Sequence of chain 1.A:
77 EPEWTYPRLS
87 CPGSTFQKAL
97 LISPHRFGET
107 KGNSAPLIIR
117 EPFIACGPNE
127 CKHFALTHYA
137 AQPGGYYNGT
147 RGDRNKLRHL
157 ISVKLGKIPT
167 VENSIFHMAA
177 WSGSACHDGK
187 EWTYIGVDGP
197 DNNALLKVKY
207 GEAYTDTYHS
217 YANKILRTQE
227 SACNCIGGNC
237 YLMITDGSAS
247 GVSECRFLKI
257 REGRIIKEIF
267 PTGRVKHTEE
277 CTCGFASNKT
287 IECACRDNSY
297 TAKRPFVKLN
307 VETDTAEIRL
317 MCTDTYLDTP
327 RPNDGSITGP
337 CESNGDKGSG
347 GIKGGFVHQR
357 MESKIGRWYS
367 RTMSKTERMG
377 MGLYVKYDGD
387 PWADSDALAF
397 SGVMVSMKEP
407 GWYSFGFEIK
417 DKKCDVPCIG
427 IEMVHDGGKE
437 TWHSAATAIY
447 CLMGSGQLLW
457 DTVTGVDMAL

A protein and the small-molecule ligand that binds it are described below.
Small molecule (SMILES): CC(=O)N[C@H]1[C@H](O[C@H]2[C@H](O)[C@@H](NC(C)=O)CO[C@@H]2CO)O[C@H](CO)[C@@H](O[C@@H]2O[C@H](CO[C@H]3O[C@H](CO)[C@@H](O)[C@H](O)[C@@H]3O)[C@@H](O)[C@H](O[C@H]3O[C@H](CO)[C@@H](O)[C@H](O)[C@@H]3O)[C@@H]2O)[C@@H]1O

Binding-site contacts:
Ligand atom O5 contacts residue ASN284 of chain 1.A at 2.4 Å (h-bond).
Ligand atom N2 contacts residue ARG84 of chain 1.A at 4.3 Å.
Ligand atom C1 contacts residue NAG1 of chain 1.F at 3.6 Å.
Ligand atom C1 contacts residue ASN284 of chain 1.A at 1.4 Å.
Ligand atom C7 contacts residue ASN284 of chain 1.A at 3.3 Å.
Ligand atom C4 contacts residue ASN284 of chain 1.A at 4.2 Å.
Ligand atom N2 contacts residue PRO83 of chain 1.A at 3.0 Å (h-bond).
Ligand atom C2 contacts residue ASN284 of chain 1.A at 2.3 Å.
Ligand atom N2 contacts residue ASN284 of chain 1.A at 2.7 Å (h-bond).
Ligand atom O2 contacts residue NAG1 of chain 1.F at 3.2 Å.
Ligand atom C8 contacts residue TYR82 of chain 1.A at 4.2 Å (hydrophobic).
Ligand atom O4 contacts residue GLU79 of chain 1.A at 3.5 Å (salt-bridge).
Ligand atom O7 contacts residue ARG84 of chain 1.A at 4.4 Å.
Ligand atom O7 contacts residue LEU85 of chain 1.A at 3.9 Å.
Ligand atom C8 contacts residue GLU79 of chain 1.A at 4.2 Å.
Ligand atom C5 contacts residue TYR82 of chain 1.A at 3.9 Å (hydrophobic).
Ligand atom C5 contacts residue ASN284 of chain 1.A at 3.7 Å.
Ligand atom O5 contacts residue TYR82 of chain 1.A at 4.0 Å.
Ligand atom O7 contacts residue PRO83 of chain 1.A at 4.1 Å.
Ligand atom O3 contacts residue GLU79 of chain 1.A at 3.7 Å.
Ligand atom O7 contacts residue ASN284 of chain 1.A at 4.2 Å.
Ligand atom C1 contacts residue PRO83 of chain 1.A at 3.6 Å (hydrophobic).
Ligand atom O5 contacts residue NAG1 of chain 1.F at 4.2 Å.
Ligand atom C6 contacts residue NAG1 of chain 1.F at 3.7 Å.
Ligand atom C6 contacts residue TYR82 of chain 1.A at 4.3 Å (hydrophobic).
Ligand atom C7 contacts residue PRO83 of chain 1.A at 4.0 Å (hydrophobic).
Ligand atom C3 contacts residue ASN284 of chain 1.A at 3.7 Å.
Ligand atom O4 contacts residue NAG1 of chain 1.F at 3.8 Å.
Ligand atom C2 contacts residue PRO83 of chain 1.A at 3.6 Å (hydrophobic).
Ligand atom C1 contacts residue TYR82 of chain 1.A at 4.0 Å (hydrophobic).
Ligand atom C3 contacts residue PRO83 of chain 1.A at 3.9 Å (hydrophobic).
Ligand atom C8 contacts residue ASN284 of chain 1.A at 3.5 Å.
Ligand atom O6 contacts residue NAG1 of chain 1.F at 3.2 Å (h-bond).
Ligand atom C2 contacts residue NAG1 of chain 1.F at 3.4 Å.